Sequence of chain 1.U:
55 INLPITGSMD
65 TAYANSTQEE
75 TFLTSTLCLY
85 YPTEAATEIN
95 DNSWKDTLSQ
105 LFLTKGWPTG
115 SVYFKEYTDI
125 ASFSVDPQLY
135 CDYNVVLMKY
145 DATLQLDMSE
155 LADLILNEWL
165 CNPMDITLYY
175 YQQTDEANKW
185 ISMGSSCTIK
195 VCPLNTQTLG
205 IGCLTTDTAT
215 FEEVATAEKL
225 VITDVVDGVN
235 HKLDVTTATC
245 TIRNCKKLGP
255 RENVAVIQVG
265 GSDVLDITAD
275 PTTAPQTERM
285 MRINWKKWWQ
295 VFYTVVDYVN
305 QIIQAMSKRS

Binding-site contacts:
Ligand atom O7 contacts residue ASN69 of chain 1.U at 3.1 Å (h-bond).
Ligand atom C7 contacts residue ASN69 of chain 1.U at 3.2 Å.
Ligand atom C2 contacts residue ASN69 of chain 1.U at 2.4 Å.
Ligand atom C3 contacts residue ASN69 of chain 1.U at 3.8 Å.
Ligand atom C8 contacts residue ASN69 of chain 1.U at 4.4 Å.
Ligand atom O5 contacts residue ASN69 of chain 1.U at 2.3 Å (h-bond).
Ligand atom C1 contacts residue ASN69 of chain 1.U at 1.4 Å.
Ligand atom N2 contacts residue ASN69 of chain 1.U at 2.9 Å (h-bond).
Ligand atom C4 contacts residue ASN69 of chain 1.U at 4.2 Å.
Ligand atom C5 contacts residue ASN69 of chain 1.U at 3.7 Å.

This small molecule binds to this protein.
Small molecule (SMILES): CC(=O)N[C@@H]1[C@@H](O)[C@H](O)[C@@H](CO)O[C@H]1O